Sequence of chain 3.D:
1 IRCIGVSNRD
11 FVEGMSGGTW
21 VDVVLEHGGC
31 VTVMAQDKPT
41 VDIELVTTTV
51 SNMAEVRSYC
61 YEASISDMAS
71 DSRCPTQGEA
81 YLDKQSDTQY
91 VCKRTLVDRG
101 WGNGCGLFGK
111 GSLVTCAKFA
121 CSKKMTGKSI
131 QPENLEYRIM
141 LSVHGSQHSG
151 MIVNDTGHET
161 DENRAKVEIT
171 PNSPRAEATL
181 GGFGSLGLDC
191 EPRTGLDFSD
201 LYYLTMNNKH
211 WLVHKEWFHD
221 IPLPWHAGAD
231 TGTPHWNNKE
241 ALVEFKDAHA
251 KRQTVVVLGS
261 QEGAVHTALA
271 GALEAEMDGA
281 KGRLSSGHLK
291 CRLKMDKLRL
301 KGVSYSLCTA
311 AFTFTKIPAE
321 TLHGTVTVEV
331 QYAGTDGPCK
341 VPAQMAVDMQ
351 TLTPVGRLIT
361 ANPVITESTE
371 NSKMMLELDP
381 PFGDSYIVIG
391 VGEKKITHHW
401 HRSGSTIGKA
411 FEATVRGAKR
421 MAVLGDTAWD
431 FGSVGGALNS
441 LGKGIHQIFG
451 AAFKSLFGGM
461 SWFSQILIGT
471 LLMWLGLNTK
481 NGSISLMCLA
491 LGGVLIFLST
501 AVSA

Binding-site contacts:
Ligand atom C4 contacts residue ASN154 of chain 3.D at 4.3 Å.
Ligand atom C8 contacts residue ASN154 of chain 3.D at 3.1 Å.
Ligand atom N2 contacts residue ASN154 of chain 3.D at 2.8 Å (h-bond).
Ligand atom C3 contacts residue ASN154 of chain 3.D at 3.8 Å.
Ligand atom C6 contacts residue HIS158 of chain 3.D at 4.3 Å.
Ligand atom O6 contacts residue ASN154 of chain 3.D at 4.2 Å.
Ligand atom O7 contacts residue ASN154 of chain 3.D at 4.2 Å.
Ligand atom C7 contacts residue ASN154 of chain 3.D at 3.2 Å.
Ligand atom C3 contacts residue HIS158 of chain 3.D at 4.4 Å.
Ligand atom O6 contacts residue GLY157 of chain 3.D at 3.1 Å.
Ligand atom C8 contacts residue VAL153 of chain 3.D at 3.2 Å (hydrophobic).
Ligand atom C2 contacts residue HIS158 of chain 3.D at 3.7 Å.
Ligand atom O5 contacts residue ASN154 of chain 3.D at 2.4 Å (h-bond).
Ligand atom C7 contacts residue VAL153 of chain 3.D at 3.6 Å (hydrophobic).
Ligand atom O3 contacts residue HIS148 of chain 3.D at 3.7 Å.
Ligand atom O7 contacts residue GLY150 of chain 3.D at 3.4 Å.
Ligand atom O7 contacts residue SER149 of chain 3.D at 3.4 Å (h-bond).
Ligand atom C4 contacts residue HIS158 of chain 3.D at 4.1 Å.
Ligand atom C7 contacts residue SER149 of chain 3.D at 4.4 Å.
Ligand atom C2 contacts residue ASN154 of chain 3.D at 2.5 Å.
Ligand atom O6 contacts residue HIS158 of chain 3.D at 4.2 Å.
Ligand atom O5 contacts residue HIS158 of chain 3.D at 3.5 Å.
Ligand atom C1 contacts residue ASN154 of chain 3.D at 1.4 Å.
Ligand atom O7 contacts residue VAL153 of chain 3.D at 3.3 Å.
Ligand atom C5 contacts residue ASN154 of chain 3.D at 3.7 Å.
Ligand atom C5 contacts residue HIS158 of chain 3.D at 4.2 Å.
Ligand atom C6 contacts residue GLY157 of chain 3.D at 3.9 Å.
Ligand atom C1 contacts residue HIS158 of chain 3.D at 3.9 Å.

The small molecule below binds the protein below.
Small molecule (SMILES): CC(=O)N[C@@H]1[C@@H](O)[C@H](O)[C@@H](CO)O[C@H]1O